Sequence of chain 1.B:
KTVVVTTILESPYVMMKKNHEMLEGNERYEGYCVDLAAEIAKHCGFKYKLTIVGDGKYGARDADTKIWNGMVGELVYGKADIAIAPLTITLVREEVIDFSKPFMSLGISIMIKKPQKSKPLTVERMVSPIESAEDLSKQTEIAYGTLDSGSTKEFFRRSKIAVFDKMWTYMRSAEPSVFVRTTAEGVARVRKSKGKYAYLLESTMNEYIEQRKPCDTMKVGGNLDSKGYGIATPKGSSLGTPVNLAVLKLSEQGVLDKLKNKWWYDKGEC

This protein binds this small molecule.
Small molecule (SMILES): NS(=O)(=O)c1cc2c(cc1Cl)N[C@H]([C@H]1C[C@H]3C=C[C@@H]1C3)NS2(=O)=O

Binding-site contacts:
Ligand atom C1 contacts residue PRO515 of chain 1.C at 3.4 Å (hydrophobic).
Ligand atom N2 contacts residue PRO515 of chain 1.C at 3.6 Å.
Ligand atom C4 contacts residue LYS751 of chain 1.B at 3.8 Å.
Ligand atom O1 contacts residue LYS751 of chain 1.B at 3.5 Å (salt-bridge).
Ligand atom C4 contacts residue ILE502 of chain 1.B at 3.6 Å (hydrophobic).
Ligand atom O2 contacts residue SER518 of chain 1.C at 2.9 Å (h-bond).
Ligand atom O3 contacts residue MET517 of chain 1.C at 3.5 Å.
Ligand atom O3 contacts residue SER518 of chain 1.C at 3.4 Å (h-bond).
Ligand atom C8 contacts residue PRO515 of chain 1.C at 3.2 Å (hydrophobic).
Ligand atom N2 contacts residue SER775 of chain 1.C at 2.9 Å (h-bond).
Ligand atom CL contacts residue ASP781 of chain 1.C at 3.2 Å.
Ligand atom C11 contacts residue MET517 of chain 1.C at 3.6 Å (hydrophobic).
Ligand atom C13 contacts residue PHE516 of chain 1.C at 3.7 Å (hydrophobic).
Ligand atom C7 contacts residue LEU772 of chain 1.C at 3.7 Å (hydrophobic).
Ligand atom C5 contacts residue ILE502 of chain 1.B at 3.5 Å (hydrophobic).
Ligand atom C2 contacts residue PRO515 of chain 1.C at 3.7 Å (hydrophobic).
Ligand atom C10 contacts residue SER750 of chain 1.B at 3.6 Å.
Ligand atom N1 contacts residue PRO515 of chain 1.C at 2.4 Å (h-bond).
Ligand atom N2 contacts residue SER750 of chain 1.B at 3.4 Å (h-bond).
Ligand atom N3 contacts residue SER750 of chain 1.B at 3.7 Å.
Ligand atom C3 contacts residue GLY752 of chain 1.B at 3.4 Å.
Ligand atom C11 contacts residue SER750 of chain 1.B at 3.6 Å.
Ligand atom C3 contacts residue PRO515 of chain 1.B at 3.6 Å (hydrophobic).
Ligand atom O2 contacts residue PRO515 of chain 1.C at 3.2 Å (h-bond).
Ligand atom C6 contacts residue SER775 of chain 1.C at 3.7 Å.
Ligand atom O4 contacts residue LYS784 of chain 1.C at 3.2 Å.
Ligand atom C10 contacts residue SER775 of chain 1.C at 3.6 Å.
Ligand atom C14 contacts residue SER775 of chain 1.C at 3.3 Å.
Ligand atom CL contacts residue LEU780 of chain 1.C at 3.5 Å.
Ligand atom C12 contacts residue SER750 of chain 1.B at 3.7 Å.
Ligand atom C4 contacts residue GLY752 of chain 1.B at 3.3 Å.
Ligand atom C9 contacts residue SER750 of chain 1.B at 3.7 Å.
Ligand atom C14 contacts residue PHE516 of chain 1.C at 3.8 Å (hydrophobic).
Ligand atom O2 contacts residue MET517 of chain 1.C at 3.2 Å.
Ligand atom C7 contacts residue LYS514 of chain 1.C at 3.7 Å.
Ligand atom C12 contacts residue PHE516 of chain 1.C at 3.7 Å (hydrophobic).
Ligand atom S1 contacts residue PRO515 of chain 1.C at 3.3 Å (h-bond).
Ligand atom N3 contacts residue ASP781 of chain 1.C at 3.3 Å (salt-bridge).
Ligand atom C3 contacts residue LYS751 of chain 1.B at 3.8 Å.
Ligand atom C11 contacts residue SER518 of chain 1.C at 3.5 Å.

Sequence of chain 1.C:
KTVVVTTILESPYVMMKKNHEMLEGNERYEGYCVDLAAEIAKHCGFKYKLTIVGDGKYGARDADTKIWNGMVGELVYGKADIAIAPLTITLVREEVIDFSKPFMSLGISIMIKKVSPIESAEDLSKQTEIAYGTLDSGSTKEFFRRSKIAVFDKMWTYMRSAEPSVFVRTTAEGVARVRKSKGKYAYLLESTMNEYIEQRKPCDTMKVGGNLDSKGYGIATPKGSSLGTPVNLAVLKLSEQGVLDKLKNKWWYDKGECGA